Sequence of chain 3.A:
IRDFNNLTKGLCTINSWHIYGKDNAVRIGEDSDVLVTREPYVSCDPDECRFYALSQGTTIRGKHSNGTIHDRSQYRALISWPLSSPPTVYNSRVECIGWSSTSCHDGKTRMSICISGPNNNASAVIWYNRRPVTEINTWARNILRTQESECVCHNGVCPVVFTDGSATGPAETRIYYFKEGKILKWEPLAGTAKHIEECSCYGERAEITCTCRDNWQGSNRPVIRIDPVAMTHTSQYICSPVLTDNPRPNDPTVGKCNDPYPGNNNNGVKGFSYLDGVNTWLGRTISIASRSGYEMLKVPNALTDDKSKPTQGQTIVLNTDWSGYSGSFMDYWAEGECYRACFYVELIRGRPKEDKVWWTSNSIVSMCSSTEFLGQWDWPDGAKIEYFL

This small molecule binds to this protein.
Small molecule (SMILES): CC(=O)N[C@H]1[C@H](O[C@H]2[C@H](O)[C@@H](NC(C)=O)CO[C@@H]2CO)O[C@H](CO)[C@@H](O[C@@H]2O[C@H](CO[C@H]3O[C@H](CO[C@H]4O[C@H](CO)[C@@H](O)[C@H](O)[C@@H]4O)[C@@H](O)[C@H](O[C@H]4O[C@H](CO)[C@@H](O)[C@H](O)[C@@H]4O)[C@@H]3O)[C@@H](O)[C@H](O[C@H]3O[C@H](CO)[C@@H](O)[C@H](O)[C@@H]3O[C@H]3O[C@H](CO)[C@@H](O)[C@H](O)[C@@H]3O[C@H]3O[C@H](CO)[C@@H](O)[C@H](O)[C@@H]3O)[C@@H]2O)[C@@H]1O

Sequence of chain 2.A:
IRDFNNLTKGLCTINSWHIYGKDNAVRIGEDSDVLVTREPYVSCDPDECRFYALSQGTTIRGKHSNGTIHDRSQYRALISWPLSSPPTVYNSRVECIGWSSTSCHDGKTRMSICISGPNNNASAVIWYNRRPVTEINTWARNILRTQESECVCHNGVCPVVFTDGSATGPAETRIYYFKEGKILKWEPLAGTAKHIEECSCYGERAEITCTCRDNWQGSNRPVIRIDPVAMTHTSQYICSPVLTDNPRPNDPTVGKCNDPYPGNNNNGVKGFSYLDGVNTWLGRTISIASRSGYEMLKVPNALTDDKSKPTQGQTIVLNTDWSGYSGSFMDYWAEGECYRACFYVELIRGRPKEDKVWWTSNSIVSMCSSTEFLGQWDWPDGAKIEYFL

Binding-site contacts:
Ligand atom O2 contacts residue LEU297 of chain 2.A at 3.4 Å.
Ligand atom O5 contacts residue ARG284 of chain 2.A at 3.1 Å (salt-bridge).
Ligand atom O6 contacts residue THR311 of chain 2.A at 3.6 Å (h-bond).
Ligand atom O6 contacts residue LYS309 of chain 2.A at 2.7 Å (salt-bridge).
Ligand atom C5 contacts residue ASN121 of chain 3.A at 3.6 Å.
Ligand atom O4 contacts residue GLU295 of chain 2.A at 2.7 Å (salt-bridge).
Ligand atom C6 contacts residue ILE286 of chain 2.A at 3.5 Å (hydrophobic).
Ligand atom C3 contacts residue GLY313 of chain 2.A at 3.2 Å.
Ligand atom C4 contacts residue GLU295 of chain 2.A at 3.6 Å.
Ligand atom C6 contacts residue GLN312 of chain 2.A at 3.7 Å.
Ligand atom C7 contacts residue ASN121 of chain 3.A at 3.6 Å.
Ligand atom C6 contacts residue LYS309 of chain 2.A at 3.7 Å.
Ligand atom C5 contacts residue ARG284 of chain 2.A at 3.6 Å.
Ligand atom O2 contacts residue ASN250 of chain 2.A at 3.2 Å (h-bond).
Ligand atom C6 contacts residue THR311 of chain 2.A at 3.7 Å.
Ligand atom O6 contacts residue ILE286 of chain 2.A at 2.7 Å (h-bond).
Ligand atom O3 contacts residue ASP251 of chain 2.A at 2.9 Å (salt-bridge).
Ligand atom O4 contacts residue ARG248 of chain 2.A at 3.1 Å (salt-bridge).
Ligand atom O3 contacts residue GLY313 of chain 2.A at 2.9 Å (h-bond).
Ligand atom O6 contacts residue GLN376 of chain 2.A at 3.3 Å.
Ligand atom O5 contacts residue ASP251 of chain 2.A at 3.5 Å (salt-bridge).
Ligand atom N2 contacts residue ASN121 of chain 3.A at 2.9 Å (h-bond).
Ligand atom O6 contacts residue ASP251 of chain 2.A at 2.6 Å (salt-bridge).
Ligand atom O4 contacts residue ARG284 of chain 2.A at 3.6 Å.
Ligand atom C6 contacts residue ASP251 of chain 2.A at 3.4 Å.
Ligand atom O3 contacts residue ASN250 of chain 2.A at 2.7 Å (h-bond).
Ligand atom O5 contacts residue GLN376 of chain 2.A at 3.4 Å (h-bond).
Ligand atom O3 contacts residue GLU295 of chain 2.A at 2.6 Å (salt-bridge).
Ligand atom O5 contacts residue GLY375 of chain 2.A at 3.4 Å.
Ligand atom C2 contacts residue ASN121 of chain 3.A at 2.5 Å.
Ligand atom C6 contacts residue PRO310 of chain 2.A at 3.7 Å (hydrophobic).
Ligand atom O2 contacts residue GLY313 of chain 2.A at 3.2 Å.
Ligand atom O5 contacts residue ASN121 of chain 3.A at 2.3 Å (h-bond).
Ligand atom C1 contacts residue ASN121 of chain 3.A at 1.4 Å.
Ligand atom O3 contacts residue ARG284 of chain 2.A at 2.9 Å (salt-bridge).
Ligand atom O5 contacts residue GLY313 of chain 2.A at 3.6 Å.
Ligand atom C3 contacts residue GLU295 of chain 2.A at 3.4 Å.
Ligand atom C6 contacts residue LEU374 of chain 2.A at 3.4 Å (hydrophobic).
Ligand atom O3 contacts residue GLN312 of chain 2.A at 3.2 Å.
Ligand atom O4 contacts residue ILE288 of chain 2.A at 3.4 Å.